Sequence of chain 1.C:
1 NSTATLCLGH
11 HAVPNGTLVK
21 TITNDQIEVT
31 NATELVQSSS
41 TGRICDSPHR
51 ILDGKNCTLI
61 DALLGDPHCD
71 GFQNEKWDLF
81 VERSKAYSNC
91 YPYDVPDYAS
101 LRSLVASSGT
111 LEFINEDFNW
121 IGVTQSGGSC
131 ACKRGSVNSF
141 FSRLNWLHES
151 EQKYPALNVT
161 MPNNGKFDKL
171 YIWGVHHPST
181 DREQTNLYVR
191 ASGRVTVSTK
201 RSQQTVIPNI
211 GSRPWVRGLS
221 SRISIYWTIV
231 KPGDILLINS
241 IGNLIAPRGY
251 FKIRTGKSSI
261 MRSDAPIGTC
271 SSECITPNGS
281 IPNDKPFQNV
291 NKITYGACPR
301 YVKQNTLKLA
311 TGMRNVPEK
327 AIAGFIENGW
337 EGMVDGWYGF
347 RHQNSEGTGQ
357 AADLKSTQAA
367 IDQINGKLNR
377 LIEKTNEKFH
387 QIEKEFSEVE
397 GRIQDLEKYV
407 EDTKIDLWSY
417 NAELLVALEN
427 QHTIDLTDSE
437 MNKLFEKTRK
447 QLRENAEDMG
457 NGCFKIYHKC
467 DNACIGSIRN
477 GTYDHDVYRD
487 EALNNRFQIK

Sequence of chain 1.A:
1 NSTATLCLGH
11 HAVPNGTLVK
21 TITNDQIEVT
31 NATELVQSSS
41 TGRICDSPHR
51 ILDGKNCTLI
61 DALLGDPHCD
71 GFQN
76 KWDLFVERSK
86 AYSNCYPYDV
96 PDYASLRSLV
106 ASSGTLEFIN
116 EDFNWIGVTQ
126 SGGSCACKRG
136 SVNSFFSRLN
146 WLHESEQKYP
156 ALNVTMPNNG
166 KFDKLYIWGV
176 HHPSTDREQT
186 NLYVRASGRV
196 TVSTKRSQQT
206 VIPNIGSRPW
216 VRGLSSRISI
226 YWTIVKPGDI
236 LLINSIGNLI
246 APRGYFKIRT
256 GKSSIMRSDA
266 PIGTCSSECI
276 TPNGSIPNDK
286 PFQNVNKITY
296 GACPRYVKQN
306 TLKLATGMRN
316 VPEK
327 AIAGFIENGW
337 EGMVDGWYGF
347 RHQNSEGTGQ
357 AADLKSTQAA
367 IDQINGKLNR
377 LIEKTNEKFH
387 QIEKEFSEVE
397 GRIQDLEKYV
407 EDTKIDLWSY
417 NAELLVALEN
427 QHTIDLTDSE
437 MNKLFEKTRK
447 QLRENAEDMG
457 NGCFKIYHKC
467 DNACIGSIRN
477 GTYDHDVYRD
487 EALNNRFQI

A small-molecule ligand and the protein it binds are described below.
Small molecule (SMILES): CC(=O)N[C@H]1[C@H](O[C@H]2[C@H](O)[C@@H](NC(C)=O)CO[C@@H]2CO)O[C@H](CO)[C@@H](O[C@@H]2O[C@H](CO)[C@@H](O)[C@H](O)[C@@H]2O)[C@@H]1O

Binding-site contacts:
Ligand atom C7 contacts residue ASN158 of chain 1.A at 3.5 Å.
Ligand atom O7 contacts residue ARG213 of chain 1.C at 4.2 Å.
Ligand atom C5 contacts residue ASN158 of chain 1.A at 3.7 Å.
Ligand atom O5 contacts residue TRP215 of chain 1.C at 4.0 Å.
Ligand atom N2 contacts residue ASN158 of chain 1.A at 3.1 Å (h-bond).
Ligand atom C1 contacts residue SER212 of chain 1.C at 3.9 Å.
Ligand atom C8 contacts residue SER212 of chain 1.C at 3.3 Å.
Ligand atom C3 contacts residue TRP215 of chain 1.C at 4.4 Å (hydrophobic).
Ligand atom C3 contacts residue ASN158 of chain 1.A at 3.9 Å.
Ligand atom N2 contacts residue SER212 of chain 1.C at 2.9 Å (h-bond).
Ligand atom O7 contacts residue ASN158 of chain 1.A at 3.4 Å (h-bond).
Ligand atom C8 contacts residue ILE235 of chain 1.A at 3.8 Å (hydrophobic).
Ligand atom C4 contacts residue ASN158 of chain 1.A at 4.3 Å.
Ligand atom C7 contacts residue SER212 of chain 1.C at 3.5 Å.
Ligand atom C7 contacts residue TRP215 of chain 1.C at 3.7 Å (hydrophobic).
Ligand atom O5 contacts residue LEU237 of chain 1.A at 4.1 Å.
Ligand atom C8 contacts residue PRO214 of chain 1.C at 4.1 Å (hydrophobic).
Ligand atom C8 contacts residue TRP215 of chain 1.C at 4.4 Å (hydrophobic).
Ligand atom C2 contacts residue TRP215 of chain 1.C at 4.0 Å (hydrophobic).
Ligand atom O5 contacts residue ASN158 of chain 1.A at 2.3 Å (h-bond).
Ligand atom O3 contacts residue TRP215 of chain 1.C at 3.9 Å.
Ligand atom C6 contacts residue THR160 of chain 1.A at 3.9 Å.
Ligand atom C3 contacts residue SER212 of chain 1.C at 4.3 Å.
Ligand atom O5 contacts residue TRP215 of chain 1.C at 3.9 Å.
Ligand atom C1 contacts residue TRP215 of chain 1.C at 3.6 Å (hydrophobic).
Ligand atom C7 contacts residue PRO214 of chain 1.C at 4.1 Å (hydrophobic).
Ligand atom C5 contacts residue LEU237 of chain 1.A at 4.3 Å (hydrophobic).
Ligand atom C8 contacts residue THR160 of chain 1.A at 4.3 Å.
Ligand atom O7 contacts residue PRO214 of chain 1.C at 3.4 Å.
Ligand atom C1 contacts residue ASN158 of chain 1.A at 1.4 Å.
Ligand atom O7 contacts residue TRP215 of chain 1.C at 2.6 Å (h-bond).
Ligand atom C4 contacts residue TRP215 of chain 1.C at 3.8 Å (hydrophobic).
Ligand atom C6 contacts residue TRP215 of chain 1.C at 3.7 Å (hydrophobic).
Ligand atom O6 contacts residue THR160 of chain 1.A at 3.7 Å.
Ligand atom C2 contacts residue TRP215 of chain 1.C at 4.4 Å (hydrophobic).
Ligand atom C3 contacts residue TRP215 of chain 1.C at 4.2 Å (hydrophobic).
Ligand atom C5 contacts residue TRP215 of chain 1.C at 4.3 Å (hydrophobic).
Ligand atom C2 contacts residue SER212 of chain 1.C at 3.8 Å.
Ligand atom C2 contacts residue ASN158 of chain 1.A at 2.6 Å.
Ligand atom C5 contacts residue TRP215 of chain 1.C at 3.8 Å (hydrophobic).